Binding-site contacts:
Ligand atom C8 contacts residue ASN167 of chain 1.A at 4.4 Å.
Ligand atom C2 contacts residue ASN167 of chain 1.A at 2.2 Å.
Ligand atom C4 contacts residue ASN167 of chain 1.A at 3.9 Å.
Ligand atom C8 contacts residue ILE164 of chain 1.A at 4.4 Å (hydrophobic).
Ligand atom C6 contacts residue ILE164 of chain 1.A at 3.4 Å (hydrophobic).
Ligand atom C3 contacts residue ASN167 of chain 1.A at 3.5 Å.
Ligand atom C6 contacts residue ASN167 of chain 1.A at 4.3 Å.
Ligand atom O7 contacts residue ASN167 of chain 1.A at 3.5 Å (h-bond).
Ligand atom C7 contacts residue ASN167 of chain 1.A at 3.1 Å.
Ligand atom O6 contacts residue ILE164 of chain 1.A at 2.2 Å.
Ligand atom C5 contacts residue ASN167 of chain 1.A at 3.3 Å.
Ligand atom O5 contacts residue ASN167 of chain 1.A at 1.9 Å (h-bond).
Ligand atom O6 contacts residue ASN167 of chain 1.A at 4.3 Å.
Ligand atom C1 contacts residue ASN167 of chain 1.A at 1.3 Å.
Ligand atom N2 contacts residue ASN167 of chain 1.A at 2.7 Å (h-bond).

Sequence of chain 1.A:
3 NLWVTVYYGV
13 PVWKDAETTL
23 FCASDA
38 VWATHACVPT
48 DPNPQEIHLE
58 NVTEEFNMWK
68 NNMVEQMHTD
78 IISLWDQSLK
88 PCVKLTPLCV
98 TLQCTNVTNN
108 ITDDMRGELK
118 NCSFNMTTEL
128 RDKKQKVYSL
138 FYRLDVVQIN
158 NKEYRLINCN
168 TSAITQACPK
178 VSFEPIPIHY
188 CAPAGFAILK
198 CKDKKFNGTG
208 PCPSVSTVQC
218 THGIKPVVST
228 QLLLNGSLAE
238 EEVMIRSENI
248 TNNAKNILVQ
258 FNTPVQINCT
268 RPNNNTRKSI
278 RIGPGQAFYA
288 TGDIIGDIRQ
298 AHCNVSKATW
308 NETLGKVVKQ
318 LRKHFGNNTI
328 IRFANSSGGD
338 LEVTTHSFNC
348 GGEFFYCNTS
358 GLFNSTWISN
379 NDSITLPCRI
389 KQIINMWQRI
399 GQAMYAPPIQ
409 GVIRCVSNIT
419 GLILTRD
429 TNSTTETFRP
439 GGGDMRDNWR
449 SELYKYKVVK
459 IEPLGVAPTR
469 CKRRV

This protein binds this small molecule.
Small molecule (SMILES): CC(=O)N[C@H]1[C@H](O[C@H]2[C@H](O)[C@@H](NC(C)=O)CO[C@@H]2CO)O[C@H](CO)[C@@H](O)[C@@H]1O